The protein below binds the small molecule below.
Small molecule (SMILES): CC(=O)N[C@@H]1[C@@H](O)[C@H](O)[C@@H](CO)O[C@H]1O

Sequence of chain 1.A:
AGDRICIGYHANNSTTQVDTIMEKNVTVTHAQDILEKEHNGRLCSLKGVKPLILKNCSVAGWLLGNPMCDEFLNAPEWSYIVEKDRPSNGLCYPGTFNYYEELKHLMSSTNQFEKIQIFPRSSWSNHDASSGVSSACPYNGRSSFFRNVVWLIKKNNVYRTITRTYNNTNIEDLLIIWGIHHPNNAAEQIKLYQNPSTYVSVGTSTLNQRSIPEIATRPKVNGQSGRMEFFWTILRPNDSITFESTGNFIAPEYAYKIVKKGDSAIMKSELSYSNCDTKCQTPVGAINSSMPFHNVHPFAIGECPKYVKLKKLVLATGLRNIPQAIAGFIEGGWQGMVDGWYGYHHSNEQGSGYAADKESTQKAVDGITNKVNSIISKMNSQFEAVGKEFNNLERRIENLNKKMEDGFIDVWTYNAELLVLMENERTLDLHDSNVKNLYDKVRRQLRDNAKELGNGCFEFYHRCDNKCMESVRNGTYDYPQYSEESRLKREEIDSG

Binding-site contacts:
Ligand atom C8 contacts residue ASN64 of chain 1.A at 4.5 Å.
Ligand atom C2 contacts residue ASN64 of chain 1.A at 2.4 Å.
Ligand atom C1 contacts residue ASN64 of chain 1.A at 1.5 Å.
Ligand atom C8 contacts residue LYS63 of chain 1.A at 4.1 Å.
Ligand atom N2 contacts residue ASN64 of chain 1.A at 2.6 Å (h-bond).
Ligand atom C4 contacts residue ASN64 of chain 1.A at 4.4 Å.
Ligand atom C7 contacts residue ASN64 of chain 1.A at 3.8 Å.
Ligand atom C3 contacts residue ASN64 of chain 1.A at 3.8 Å.
Ligand atom C5 contacts residue ASN64 of chain 1.A at 3.8 Å.
Ligand atom O5 contacts residue ASN64 of chain 1.A at 2.5 Å (h-bond).
Ligand atom O5 contacts residue GLN56 of chain 1.A at 4.3 Å.